Sequence of chain 1.C:
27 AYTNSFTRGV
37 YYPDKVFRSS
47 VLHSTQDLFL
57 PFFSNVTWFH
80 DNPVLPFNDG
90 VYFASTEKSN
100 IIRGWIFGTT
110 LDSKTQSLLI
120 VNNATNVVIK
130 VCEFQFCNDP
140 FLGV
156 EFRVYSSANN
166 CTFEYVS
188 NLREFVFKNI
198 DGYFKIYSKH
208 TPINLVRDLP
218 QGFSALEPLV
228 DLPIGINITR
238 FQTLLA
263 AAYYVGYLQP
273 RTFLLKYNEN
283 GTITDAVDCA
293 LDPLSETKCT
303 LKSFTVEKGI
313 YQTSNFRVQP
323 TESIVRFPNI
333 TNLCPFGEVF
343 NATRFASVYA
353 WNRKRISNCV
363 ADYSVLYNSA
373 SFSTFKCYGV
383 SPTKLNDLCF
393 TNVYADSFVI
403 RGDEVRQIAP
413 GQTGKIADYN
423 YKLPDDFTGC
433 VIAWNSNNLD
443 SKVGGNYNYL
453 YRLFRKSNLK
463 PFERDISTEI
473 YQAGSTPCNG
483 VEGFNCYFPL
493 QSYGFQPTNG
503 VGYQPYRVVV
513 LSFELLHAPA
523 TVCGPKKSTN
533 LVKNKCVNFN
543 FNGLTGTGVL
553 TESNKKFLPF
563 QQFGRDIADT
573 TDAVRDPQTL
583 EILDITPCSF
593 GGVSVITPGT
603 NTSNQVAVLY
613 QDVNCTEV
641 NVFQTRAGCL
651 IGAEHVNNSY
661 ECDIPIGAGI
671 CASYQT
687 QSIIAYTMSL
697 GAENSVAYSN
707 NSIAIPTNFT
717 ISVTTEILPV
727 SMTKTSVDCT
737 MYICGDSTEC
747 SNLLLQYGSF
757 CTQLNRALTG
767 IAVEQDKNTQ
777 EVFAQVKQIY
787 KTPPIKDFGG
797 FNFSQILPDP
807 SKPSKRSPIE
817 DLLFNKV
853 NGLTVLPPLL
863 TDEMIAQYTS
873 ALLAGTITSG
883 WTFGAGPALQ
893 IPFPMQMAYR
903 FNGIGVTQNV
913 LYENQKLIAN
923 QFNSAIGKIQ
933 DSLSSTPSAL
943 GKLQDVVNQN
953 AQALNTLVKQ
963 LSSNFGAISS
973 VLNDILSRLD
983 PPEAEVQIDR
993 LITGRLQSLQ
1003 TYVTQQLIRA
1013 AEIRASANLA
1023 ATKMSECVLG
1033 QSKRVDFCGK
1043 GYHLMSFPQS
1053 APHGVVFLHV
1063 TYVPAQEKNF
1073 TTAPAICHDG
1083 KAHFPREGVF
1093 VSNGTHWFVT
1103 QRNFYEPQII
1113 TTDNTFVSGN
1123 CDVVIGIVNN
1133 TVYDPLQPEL

Binding-site contacts:
Ligand atom C4 contacts residue ASN1095 of chain 1.C at 4.2 Å.
Ligand atom O7 contacts residue ASN1095 of chain 1.C at 3.0 Å (h-bond).
Ligand atom C5 contacts residue ASN1095 of chain 1.C at 3.6 Å.
Ligand atom C1 contacts residue ASN1095 of chain 1.C at 1.4 Å.
Ligand atom C3 contacts residue ASN1095 of chain 1.C at 3.8 Å.
Ligand atom N2 contacts residue HIS1098 of chain 1.C at 4.5 Å.
Ligand atom O5 contacts residue ASN1095 of chain 1.C at 2.4 Å (h-bond).
Ligand atom C7 contacts residue GLY1096 of chain 1.C at 3.6 Å.
Ligand atom N2 contacts residue GLY1096 of chain 1.C at 3.9 Å.
Ligand atom C8 contacts residue GLY1096 of chain 1.C at 4.0 Å.
Ligand atom C2 contacts residue ASN1095 of chain 1.C at 2.5 Å.
Ligand atom N2 contacts residue ASN1095 of chain 1.C at 2.9 Å (h-bond).
Ligand atom C3 contacts residue HIS1098 of chain 1.C at 4.3 Å.
Ligand atom C7 contacts residue ASN1095 of chain 1.C at 3.4 Å.
Ligand atom O7 contacts residue GLY1096 of chain 1.C at 3.4 Å (h-bond).

A small-molecule ligand and the protein it binds are described below.
Small molecule (SMILES): CC(=O)N[C@@H]1[C@@H](O)[C@H](O)[C@@H](CO)O[C@H]1O